Sequence of chain 1.A:
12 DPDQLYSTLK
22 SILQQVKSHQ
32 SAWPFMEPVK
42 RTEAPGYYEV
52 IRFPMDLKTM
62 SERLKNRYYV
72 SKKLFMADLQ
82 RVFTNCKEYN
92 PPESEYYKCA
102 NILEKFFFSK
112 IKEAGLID

Binding-site contacts:
Ligand atom CAL contacts residue TYR97 of chain 1.A at 4.2 Å (hydrophobic).
Ligand atom OAD contacts residue TRP34 of chain 1.A at 3.9 Å.
Ligand atom NAQ contacts residue TYR97 of chain 1.A at 4.2 Å.
Ligand atom CAH contacts residue TYR97 of chain 1.A at 3.9 Å (hydrophobic).
Ligand atom CAB contacts residue GLU44 of chain 1.A at 3.9 Å.
Ligand atom OAE contacts residue TYR48 of chain 1.A at 4.1 Å.
Ligand atom CAC contacts residue PRO35 of chain 1.A at 3.5 Å (hydrophobic).
Ligand atom CAM contacts residue ALA45 of chain 1.A at 4.2 Å (hydrophobic).
Ligand atom OAE contacts residue CYS87 of chain 1.A at 4.1 Å.
Ligand atom CAO contacts residue TYR97 of chain 1.A at 3.6 Å (hydrophobic).
Ligand atom CAA contacts residue GLU44 of chain 1.A at 3.9 Å.
Ligand atom CAG contacts residue TYR97 of chain 1.A at 3.2 Å (hydrophobic).
Ligand atom OAD contacts residue GLU44 of chain 1.A at 3.9 Å.
Ligand atom NAQ contacts residue VAL40 of chain 1.A at 4.0 Å.
Ligand atom CAP contacts residue TYR97 of chain 1.A at 3.9 Å (hydrophobic).
Ligand atom CAG contacts residue GLU44 of chain 1.A at 3.9 Å.
Ligand atom CAM contacts residue TYR97 of chain 1.A at 3.5 Å (hydrophobic).
Ligand atom CAF contacts residue GLU44 of chain 1.A at 3.4 Å.
Ligand atom CAA contacts residue TRP34 of chain 1.A at 3.9 Å (hydrophobic).
Ligand atom CAH contacts residue ASN91 of chain 1.A at 3.4 Å.
Ligand atom CAK contacts residue GLU44 of chain 1.A at 3.4 Å.
Ligand atom CAB contacts residue TYR90 of chain 1.A at 4.1 Å (hydrophobic).
Ligand atom CAN contacts residue TYR97 of chain 1.A at 4.2 Å (hydrophobic).
Ligand atom CAC contacts residue PHE36 of chain 1.A at 4.1 Å (hydrophobic).
Ligand atom CAP contacts residue VAL40 of chain 1.A at 4.2 Å (hydrophobic).
Ligand atom CAI contacts residue PRO35 of chain 1.A at 3.4 Å (hydrophobic).
Ligand atom CAC contacts residue VAL40 of chain 1.A at 3.9 Å (hydrophobic).
Ligand atom NAJ contacts residue PRO35 of chain 1.A at 3.8 Å.
Ligand atom CAL contacts residue GLU44 of chain 1.A at 3.5 Å.
Ligand atom CAL contacts residue PRO35 of chain 1.A at 4.1 Å (hydrophobic).
Ligand atom CAH contacts residue TYR90 of chain 1.A at 3.8 Å (hydrophobic).
Ligand atom CAB contacts residue TYR97 of chain 1.A at 3.6 Å (hydrophobic).
Ligand atom CAB contacts residue ALA45 of chain 1.A at 3.8 Å (hydrophobic).
Ligand atom CAI contacts residue TYR97 of chain 1.A at 4.1 Å (hydrophobic).
Ligand atom CAF contacts residue TYR97 of chain 1.A at 3.6 Å (hydrophobic).
Ligand atom CAN contacts residue ASN91 of chain 1.A at 3.4 Å.
Ligand atom CAM contacts residue ASN91 of chain 1.A at 4.2 Å.
Ligand atom CAI contacts residue VAL40 of chain 1.A at 4.3 Å (hydrophobic).
Ligand atom NAJ contacts residue GLU44 of chain 1.A at 3.1 Å (salt-bridge).
Ligand atom OAE contacts residue ASN91 of chain 1.A at 2.7 Å (h-bond).

A protein and the small-molecule ligand that binds it are described below.
Small molecule (SMILES): CC(=O)Nc1ccc2c(C)cc(=O)n(C)c2c1